The small molecule below binds the protein below.
Small molecule (SMILES): COc1ccc2[nH]ccc2n1

Binding-site contacts:
Ligand atom C10 contacts residue ARG197 of chain 1.B at 4.2 Å.
Ligand atom N11 contacts residue LYS32 of chain 1.B at 3.8 Å.
Ligand atom C06 contacts residue MET31 of chain 1.B at 4.3 Å (hydrophobic).
Ligand atom C09 contacts residue ARG197 of chain 1.B at 3.7 Å.
Ligand atom O02 contacts residue DMS1 of chain 1.E at 3.8 Å.
Ligand atom C01 contacts residue DMS1 of chain 1.E at 4.5 Å.
Ligand atom C06 contacts residue TYR35 of chain 1.A at 4.1 Å (hydrophobic).
Ligand atom C05 contacts residue DMS1 of chain 1.E at 4.2 Å.
Ligand atom C04 contacts residue LYS32 of chain 1.B at 4.5 Å.
Ligand atom C09 contacts residue LYS32 of chain 1.B at 3.6 Å.
Ligand atom C03 contacts residue LYS32 of chain 1.B at 3.9 Å.
Ligand atom N07 contacts residue ASP35 of chain 1.B at 2.9 Å (salt-bridge).
Ligand atom C05 contacts residue LYS32 of chain 1.B at 4.3 Å.
Ligand atom C09 contacts residue TYR35 of chain 1.A at 4.4 Å (hydrophobic).
Ligand atom C03 contacts residue DMS1 of chain 1.E at 3.7 Å.
Ligand atom C06 contacts residue LYS32 of chain 1.B at 3.7 Å.
Ligand atom C05 contacts residue VAL34 of chain 1.A at 3.6 Å (hydrophobic).
Ligand atom N07 contacts residue LYS32 of chain 1.B at 3.5 Å.
Ligand atom C06 contacts residue ASP35 of chain 1.B at 3.7 Å.
Ligand atom O02 contacts residue LYS32 of chain 1.B at 4.2 Å.
Ligand atom C08 contacts residue TYR35 of chain 1.A at 3.6 Å (hydrophobic).
Ligand atom N07 contacts residue TYR35 of chain 1.A at 3.4 Å.
Ligand atom C01 contacts residue LYS32 of chain 1.B at 4.4 Å.
Ligand atom C04 contacts residue MET31 of chain 1.B at 4.3 Å (hydrophobic).
Ligand atom C08 contacts residue LYS32 of chain 1.B at 3.3 Å.
Ligand atom C08 contacts residue ARG197 of chain 1.B at 4.2 Å.
Ligand atom C10 contacts residue LYS32 of chain 1.B at 3.6 Å.
Ligand atom C05 contacts residue MET31 of chain 1.B at 3.7 Å (hydrophobic).
Ligand atom C04 contacts residue DMS1 of chain 1.E at 3.5 Å.
Ligand atom C08 contacts residue VAL36 of chain 1.B at 4.1 Å (hydrophobic).
Ligand atom C04 contacts residue VAL34 of chain 1.A at 4.0 Å (hydrophobic).
Ligand atom C08 contacts residue ASP35 of chain 1.B at 3.8 Å.
Ligand atom C05 contacts residue ASP35 of chain 1.B at 3.9 Å.
Ligand atom C09 contacts residue HIS201 of chain 1.B at 4.0 Å.

Sequence of chain 1.A:
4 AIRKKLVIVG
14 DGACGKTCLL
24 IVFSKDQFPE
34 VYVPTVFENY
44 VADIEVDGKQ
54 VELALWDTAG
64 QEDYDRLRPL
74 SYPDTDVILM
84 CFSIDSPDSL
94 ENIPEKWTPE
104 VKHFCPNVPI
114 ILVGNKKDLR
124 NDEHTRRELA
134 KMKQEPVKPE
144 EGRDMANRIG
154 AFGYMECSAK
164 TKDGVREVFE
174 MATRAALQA

Sequence of chain 1.B:
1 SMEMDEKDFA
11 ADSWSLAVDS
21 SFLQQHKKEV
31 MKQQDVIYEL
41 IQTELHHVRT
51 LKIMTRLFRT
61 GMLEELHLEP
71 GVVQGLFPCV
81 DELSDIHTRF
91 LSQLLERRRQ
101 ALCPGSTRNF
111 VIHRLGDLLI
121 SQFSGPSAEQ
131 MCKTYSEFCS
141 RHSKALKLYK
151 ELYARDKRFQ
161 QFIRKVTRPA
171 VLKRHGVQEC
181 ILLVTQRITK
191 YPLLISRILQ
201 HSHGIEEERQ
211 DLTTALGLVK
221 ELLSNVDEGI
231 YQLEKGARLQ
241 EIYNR